Sequence of chain 4.A:
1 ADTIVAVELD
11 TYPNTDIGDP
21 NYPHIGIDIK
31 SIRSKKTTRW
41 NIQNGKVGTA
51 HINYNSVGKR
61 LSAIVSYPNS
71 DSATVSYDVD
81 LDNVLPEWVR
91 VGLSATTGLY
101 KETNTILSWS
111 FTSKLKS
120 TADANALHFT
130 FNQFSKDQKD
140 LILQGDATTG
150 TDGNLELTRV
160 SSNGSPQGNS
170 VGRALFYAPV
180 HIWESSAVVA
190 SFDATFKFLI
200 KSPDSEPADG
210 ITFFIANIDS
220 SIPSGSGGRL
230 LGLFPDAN

Binding-site contacts:
Ligand atom C3 contacts residue ARG228 of chain 4.A at 3.9 Å.
Ligand atom O3 contacts residue GLY227 of chain 4.A at 3.5 Å.
Ligand atom C1 contacts residue LEU99 of chain 4.A at 3.7 Å (hydrophobic).
Ligand atom C6 contacts residue GLY98 of chain 4.A at 4.3 Å.
Ligand atom C5 contacts residue GLY98 of chain 4.A at 4.4 Å.
Ligand atom C6 contacts residue ALA207 of chain 4.A at 3.6 Å (hydrophobic).
Ligand atom C4 contacts residue ASP208 of chain 4.A at 3.3 Å.
Ligand atom O5 contacts residue TYR100 of chain 4.A at 4.3 Å.
Ligand atom O6 contacts residue LEU99 of chain 4.A at 3.2 Å (h-bond).
Ligand atom C3 contacts residue ASN14 of chain 4.A at 4.4 Å.
Ligand atom C4 contacts residue GLY227 of chain 4.A at 4.2 Å.
Ligand atom O3 contacts residue ARG228 of chain 4.A at 2.8 Å (salt-bridge).
Ligand atom O3 contacts residue GLY226 of chain 4.A at 4.1 Å.
Ligand atom O4 contacts residue ASP208 of chain 4.A at 2.5 Å (salt-bridge).
Ligand atom O5 contacts residue GLY98 of chain 4.A at 3.9 Å.
Ligand atom C6 contacts residue TYR100 of chain 4.A at 3.9 Å (hydrophobic).
Ligand atom C4 contacts residue ARG228 of chain 4.A at 3.8 Å.
Ligand atom C6 contacts residue ASP208 of chain 4.A at 3.4 Å.
Ligand atom C5 contacts residue TYR12 of chain 4.A at 3.7 Å (hydrophobic).
Ligand atom O6 contacts residue TYR100 of chain 4.A at 3.3 Å (h-bond).
Ligand atom O2 contacts residue LEU99 of chain 4.A at 4.0 Å.
Ligand atom C6 contacts residue TYR12 of chain 4.A at 3.5 Å (hydrophobic).
Ligand atom C7 contacts residue LEU99 of chain 4.A at 4.3 Å (hydrophobic).
Ligand atom O6 contacts residue ASP208 of chain 4.A at 2.7 Å (salt-bridge).
Ligand atom C5 contacts residue LEU99 of chain 4.A at 4.0 Å (hydrophobic).
Ligand atom C5 contacts residue ASP208 of chain 4.A at 3.9 Å.
Ligand atom C6 contacts residue LEU99 of chain 4.A at 4.0 Å (hydrophobic).
Ligand atom O4 contacts residue ASN14 of chain 4.A at 2.8 Å (h-bond).
Ligand atom O5 contacts residue LEU99 of chain 4.A at 2.9 Å (h-bond).
Ligand atom C4 contacts residue GLY98 of chain 4.A at 4.4 Å.
Ligand atom C3 contacts residue GLY227 of chain 4.A at 4.4 Å.
Ligand atom O6 contacts residue ALA207 of chain 4.A at 3.2 Å.
Ligand atom O6 contacts residue GLY98 of chain 4.A at 3.1 Å.
Ligand atom O2 contacts residue ASN168 of chain 4.A at 4.1 Å.
Ligand atom O4 contacts residue TYR12 of chain 4.A at 3.6 Å.
Ligand atom O4 contacts residue ARG228 of chain 4.A at 3.3 Å.
Ligand atom O2 contacts residue GLY227 of chain 4.A at 4.2 Å.
Ligand atom C4 contacts residue ASN14 of chain 4.A at 4.0 Å.
Ligand atom O2 contacts residue GLY98 of chain 4.A at 3.7 Å.
Ligand atom O4 contacts residue GLY227 of chain 4.A at 4.2 Å.

This small molecule binds to this protein.
Small molecule (SMILES): CO[C@H]1O[C@H](CO)[C@@H](O)[C@H](O)[C@@H]1O